A protein and the small-molecule ligand that binds it are described below.
Small molecule (SMILES): CC(=O)C(=O)O

Sequence of chain 1.A:
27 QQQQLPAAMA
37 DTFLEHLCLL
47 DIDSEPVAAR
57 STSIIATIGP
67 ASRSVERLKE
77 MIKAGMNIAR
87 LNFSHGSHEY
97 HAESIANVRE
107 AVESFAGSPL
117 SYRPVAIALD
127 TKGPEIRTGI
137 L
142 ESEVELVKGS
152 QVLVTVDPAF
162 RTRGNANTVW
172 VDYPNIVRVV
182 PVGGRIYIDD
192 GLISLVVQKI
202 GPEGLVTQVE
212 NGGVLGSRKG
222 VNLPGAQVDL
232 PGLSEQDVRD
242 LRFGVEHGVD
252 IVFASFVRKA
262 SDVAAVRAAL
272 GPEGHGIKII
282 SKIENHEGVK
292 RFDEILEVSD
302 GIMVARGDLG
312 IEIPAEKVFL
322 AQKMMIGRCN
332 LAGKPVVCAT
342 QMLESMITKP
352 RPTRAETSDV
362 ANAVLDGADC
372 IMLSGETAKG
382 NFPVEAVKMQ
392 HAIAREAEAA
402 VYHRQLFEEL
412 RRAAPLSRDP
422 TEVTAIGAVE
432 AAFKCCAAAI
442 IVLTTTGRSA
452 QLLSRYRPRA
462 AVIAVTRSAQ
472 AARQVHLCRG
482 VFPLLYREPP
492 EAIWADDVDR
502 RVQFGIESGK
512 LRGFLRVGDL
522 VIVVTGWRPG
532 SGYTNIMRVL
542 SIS

Binding-site contacts:
Ligand atom CB contacts residue MET304 of chain 1.A at 4.1 Å (hydrophobic).
Ligand atom OXT contacts residue GLY308 of chain 1.A at 3.0 Å (h-bond).
Ligand atom C contacts residue ASP309 of chain 1.A at 4.0 Å.
Ligand atom OXT contacts residue ASP309 of chain 1.A at 4.0 Å.
Ligand atom CB contacts residue ARG86 of chain 1.A at 3.8 Å.
Ligand atom CB contacts residue MN1 of chain 1.G at 4.5 Å.
Ligand atom OXT contacts residue ALA306 of chain 1.A at 3.4 Å.
Ligand atom O contacts residue ALA306 of chain 1.A at 4.0 Å.
Ligand atom OXT contacts residue MN1 of chain 1.G at 4.2 Å.
Ligand atom OXT contacts residue THR341 of chain 1.A at 2.4 Å (h-bond).
Ligand atom O3 contacts residue MN1 of chain 1.G at 2.4 Å.
Ligand atom CA contacts residue GLU285 of chain 1.A at 4.2 Å.
Ligand atom CB contacts residue MET373 of chain 1.A at 3.6 Å (hydrophobic).
Ligand atom O contacts residue GLU285 of chain 1.A at 3.3 Å (salt-bridge).
Ligand atom O contacts residue ASP309 of chain 1.A at 2.9 Å (salt-bridge).
Ligand atom O contacts residue GLY308 of chain 1.A at 3.8 Å.
Ligand atom C contacts residue ALA306 of chain 1.A at 3.7 Å (hydrophobic).
Ligand atom O3 contacts residue GLU285 of chain 1.A at 3.9 Å.
Ligand atom CA contacts residue MN1 of chain 1.G at 3.0 Å.
Ligand atom CA contacts residue THR341 of chain 1.A at 3.8 Å.
Ligand atom C contacts residue ARG307 of chain 1.A at 4.5 Å.
Ligand atom OXT contacts residue ARG307 of chain 1.A at 3.4 Å (salt-bridge).
Ligand atom CA contacts residue ARG86 of chain 1.A at 4.4 Å.
Ligand atom C contacts residue GLY308 of chain 1.A at 3.9 Å.
Ligand atom O3 contacts residue ASP309 of chain 1.A at 4.2 Å.
Ligand atom CA contacts residue LYS283 of chain 1.A at 4.0 Å.
Ligand atom O3 contacts residue LYS283 of chain 1.A at 3.0 Å (salt-bridge).
Ligand atom CB contacts residue THR341 of chain 1.A at 3.4 Å.
Ligand atom O contacts residue MN1 of chain 1.G at 2.3 Å.
Ligand atom C contacts residue MN1 of chain 1.G at 3.0 Å.
Ligand atom O contacts residue THR341 of chain 1.A at 4.4 Å.
Ligand atom C contacts residue THR341 of chain 1.A at 3.4 Å.
Ligand atom O3 contacts residue ARG86 of chain 1.A at 4.0 Å.
Ligand atom C contacts residue GLU285 of chain 1.A at 3.9 Å.
Ligand atom CA contacts residue ALA306 of chain 1.A at 4.1 Å (hydrophobic).